Sequence of chain 1.A:
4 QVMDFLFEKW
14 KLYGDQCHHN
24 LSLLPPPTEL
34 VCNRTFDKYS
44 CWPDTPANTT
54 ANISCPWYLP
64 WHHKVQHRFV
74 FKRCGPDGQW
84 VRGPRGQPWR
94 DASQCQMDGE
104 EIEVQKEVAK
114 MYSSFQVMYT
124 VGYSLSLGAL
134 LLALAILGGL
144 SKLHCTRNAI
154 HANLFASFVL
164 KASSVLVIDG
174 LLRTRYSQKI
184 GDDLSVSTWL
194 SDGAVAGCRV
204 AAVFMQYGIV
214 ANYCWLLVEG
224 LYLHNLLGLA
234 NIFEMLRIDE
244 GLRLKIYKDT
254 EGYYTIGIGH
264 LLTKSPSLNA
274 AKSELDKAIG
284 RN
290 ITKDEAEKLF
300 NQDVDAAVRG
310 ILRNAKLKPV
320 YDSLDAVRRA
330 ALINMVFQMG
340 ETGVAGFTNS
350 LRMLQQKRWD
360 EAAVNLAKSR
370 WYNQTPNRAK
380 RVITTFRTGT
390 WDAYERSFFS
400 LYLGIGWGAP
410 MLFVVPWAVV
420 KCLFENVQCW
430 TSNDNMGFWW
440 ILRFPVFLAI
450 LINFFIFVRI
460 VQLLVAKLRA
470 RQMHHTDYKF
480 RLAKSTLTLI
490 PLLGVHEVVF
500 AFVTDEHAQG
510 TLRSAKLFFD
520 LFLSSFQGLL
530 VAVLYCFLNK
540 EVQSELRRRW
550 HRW

Binding-site contacts:
Ligand atom C6 contacts residue ASN55 of chain 1.A at 4.2 Å.
Ligand atom C8 contacts residue ASN55 of chain 1.A at 4.5 Å.
Ligand atom N2 contacts residue ASN55 of chain 1.A at 3.2 Å (h-bond).
Ligand atom O5 contacts residue ASN55 of chain 1.A at 2.2 Å (h-bond).
Ligand atom C7 contacts residue ASN55 of chain 1.A at 4.0 Å.
Ligand atom C3 contacts residue ASN55 of chain 1.A at 4.0 Å.
Ligand atom C5 contacts residue ASN55 of chain 1.A at 3.3 Å.
Ligand atom C4 contacts residue ASN55 of chain 1.A at 4.2 Å.
Ligand atom C2 contacts residue ASN55 of chain 1.A at 2.9 Å.
Ligand atom C1 contacts residue ASN55 of chain 1.A at 1.4 Å.
Ligand atom O6 contacts residue ASN55 of chain 1.A at 4.3 Å.

The small molecule below binds the protein below.
Small molecule (SMILES): CC(=O)N[C@H]1[C@H](O[C@H]2[C@H](O)[C@@H](NC(C)=O)CO[C@@H]2CO)O[C@H](CO)[C@@H](O)[C@@H]1O